Sequence of chain 1.A:
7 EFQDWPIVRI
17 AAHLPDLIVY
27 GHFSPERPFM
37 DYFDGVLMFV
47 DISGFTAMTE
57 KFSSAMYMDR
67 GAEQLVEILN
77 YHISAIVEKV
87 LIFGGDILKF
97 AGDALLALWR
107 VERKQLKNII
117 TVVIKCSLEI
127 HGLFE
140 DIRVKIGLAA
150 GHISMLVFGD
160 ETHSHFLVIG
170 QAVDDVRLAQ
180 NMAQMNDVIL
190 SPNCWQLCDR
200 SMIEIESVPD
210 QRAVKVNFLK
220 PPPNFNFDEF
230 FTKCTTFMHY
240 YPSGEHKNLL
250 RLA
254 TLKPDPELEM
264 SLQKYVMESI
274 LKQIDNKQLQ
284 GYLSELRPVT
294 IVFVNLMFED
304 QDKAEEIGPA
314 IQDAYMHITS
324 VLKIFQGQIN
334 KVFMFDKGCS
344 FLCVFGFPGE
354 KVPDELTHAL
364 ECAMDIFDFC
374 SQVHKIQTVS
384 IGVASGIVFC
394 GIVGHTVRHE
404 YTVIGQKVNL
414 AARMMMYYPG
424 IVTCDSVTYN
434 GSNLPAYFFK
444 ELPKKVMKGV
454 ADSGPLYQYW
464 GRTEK

Binding-site contacts:
Ligand atom C12 contacts residue PHE45 of chain 1.A at 3.2 Å (hydrophobic).
Ligand atom C09 contacts residue PHE336 of chain 1.A at 3.5 Å (hydrophobic).
Ligand atom C14 contacts residue VAL172 of chain 1.A at 3.9 Å (hydrophobic).
Ligand atom N21 contacts residue VAL167 of chain 1.A at 2.8 Å (h-bond).
Ligand atom F18 contacts residue PHE45 of chain 1.A at 3.6 Å.
Ligand atom N11 contacts residue LEU102 of chain 1.A at 3.8 Å.
Ligand atom C20 contacts residue ALA100 of chain 1.A at 3.2 Å (hydrophobic).
Ligand atom N02 contacts residue MET337 of chain 1.A at 3.7 Å.
Ligand atom C01 contacts residue MET337 of chain 1.A at 3.6 Å (hydrophobic).
Ligand atom C08 contacts residue PHE45 of chain 1.A at 3.6 Å (hydrophobic).
Ligand atom N11 contacts residue LYS95 of chain 1.A at 3.8 Å.
Ligand atom C20 contacts residue ALA97 of chain 1.A at 3.2 Å (hydrophobic).
Ligand atom N07 contacts residue ALA97 of chain 1.A at 3.7 Å.
Ligand atom C03 contacts residue LEU102 of chain 1.A at 3.7 Å (hydrophobic).
Ligand atom C13 contacts residue PHE45 of chain 1.A at 3.4 Å (hydrophobic).
Ligand atom C04 contacts residue LYS95 of chain 1.A at 3.6 Å.
Ligand atom C13 contacts residue ARG176 of chain 1.A at 3.7 Å.
Ligand atom C08 contacts residue PHE336 of chain 1.A at 3.9 Å (hydrophobic).
Ligand atom C19 contacts residue PHE336 of chain 1.A at 3.7 Å (hydrophobic).
Ligand atom F18 contacts residue ARG176 of chain 1.A at 3.3 Å.
Ligand atom C14 contacts residue ARG176 of chain 1.A at 3.3 Å.
Ligand atom C15 contacts residue VAL172 of chain 1.A at 3.6 Å (hydrophobic).
Ligand atom C12 contacts residue PHE338 of chain 1.A at 3.6 Å (hydrophobic).
Ligand atom CL22 contacts residue PHE165 of chain 1.A at 3.2 Å.
Ligand atom C20 contacts residue LYS95 of chain 1.A at 3.6 Å.
Ligand atom CL22 contacts residue LYS95 of chain 1.A at 3.9 Å.
Ligand atom C10 contacts residue PHE336 of chain 1.A at 3.7 Å (hydrophobic).
Ligand atom C01 contacts residue VAL167 of chain 1.A at 3.5 Å (hydrophobic).
Ligand atom N21 contacts residue MET337 of chain 1.A at 2.6 Å (h-bond).
Ligand atom C01 contacts residue LEU166 of chain 1.A at 3.8 Å (hydrophobic).
Ligand atom N06 contacts residue VAL167 of chain 1.A at 3.0 Å (h-bond).
Ligand atom C14 contacts residue VAL175 of chain 1.A at 3.8 Å (hydrophobic).
Ligand atom C17 contacts residue PHE338 of chain 1.A at 3.6 Å (hydrophobic).
Ligand atom C16 contacts residue MET337 of chain 1.A at 3.6 Å (hydrophobic).
Ligand atom CL22 contacts residue VAL167 of chain 1.A at 3.7 Å.
Ligand atom C20 contacts residue LEU101 of chain 1.A at 3.8 Å (hydrophobic).
Ligand atom C04 contacts residue LEU102 of chain 1.A at 3.6 Å (hydrophobic).
Ligand atom N06 contacts residue LEU166 of chain 1.A at 3.6 Å.
Ligand atom F18 contacts residue GLN179 of chain 1.A at 2.9 Å.
Ligand atom C05 contacts residue VAL167 of chain 1.A at 3.6 Å (hydrophobic).

A protein and the small-molecule ligand that binds it are described below.
Small molecule (SMILES): Cn1cc(Cc2cccc(F)c2)c(-c2cc(Cl)nc(N)n2)n1